The small molecule below binds the protein below.
Small molecule (SMILES): CC(C)C[C@H](NC(=O)CN)C(=O)N[C@H](C(=O)N[C@H](C(=O)NCC(=O)N[C@@H](CO)C(=O)N[C@@H](CC(C)C)C(=O)N[C@@H](CCCN=C(N)N)C(=O)NCC=O)C(C)C)[C@@H](C)O

Sequence of chain 7.E:
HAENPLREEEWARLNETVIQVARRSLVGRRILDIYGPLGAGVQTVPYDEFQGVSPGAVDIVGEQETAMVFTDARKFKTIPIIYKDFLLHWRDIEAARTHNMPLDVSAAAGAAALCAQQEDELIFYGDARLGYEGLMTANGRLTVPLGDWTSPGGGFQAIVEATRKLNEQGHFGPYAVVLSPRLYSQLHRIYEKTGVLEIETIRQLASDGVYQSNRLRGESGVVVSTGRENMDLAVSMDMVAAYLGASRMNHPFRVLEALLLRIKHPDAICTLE

Binding-site contacts:
Ligand atom CD contacts residue ARG50 of chain 7.E at 3.3 Å.
Ligand atom OG1 contacts residue ASP258 of chain 7.E at 3.3 Å.
Ligand atom CB contacts residue ARG49 of chain 7.E at 3.7 Å.
Ligand atom CB contacts residue ARG49 of chain 7.E at 3.5 Å.
Ligand atom N contacts residue ASP258 of chain 7.E at 2.8 Å (salt-bridge).
Ligand atom CD contacts residue LEU52 of chain 7.E at 3.3 Å (hydrophobic).
Ligand atom N contacts residue ARG49 of chain 7.E at 3.5 Å (salt-bridge).
Ligand atom O contacts residue ARG49 of chain 7.E at 3.1 Å (salt-bridge).
Ligand atom CG contacts residue PRO57 of chain 7.E at 3.7 Å (hydrophobic).
Ligand atom CD2 contacts residue ARG43 of chain 7.E at 3.6 Å.
Ligand atom C contacts residue ASP258 of chain 7.E at 3.7 Å.
Ligand atom CB contacts residue ASP258 of chain 7.E at 3.5 Å.
Ligand atom N contacts residue ASP258 of chain 7.E at 3.2 Å (salt-bridge).
Ligand atom CB contacts residue ASP258 of chain 7.E at 3.7 Å.
Ligand atom NH2 contacts residue THR246 of chain 7.E at 3.0 Å (h-bond).
Ligand atom O contacts residue ARG50 of chain 7.E at 3.4 Å.
Ligand atom N contacts residue ASP258 of chain 7.E at 3.2 Å (salt-bridge).
Ligand atom CA contacts residue ASP258 of chain 7.E at 3.7 Å.
Ligand atom NH2 contacts residue ASP228 of chain 7.E at 2.7 Å (salt-bridge).
Ligand atom NE contacts residue ARG50 of chain 7.E at 3.1 Å (salt-bridge).
Ligand atom N contacts residue ARG49 of chain 7.E at 3.5 Å (salt-bridge).
Ligand atom CG2 contacts residue MET259 of chain 7.E at 3.7 Å (hydrophobic).
Ligand atom C contacts residue ARG43 of chain 7.E at 3.7 Å.
Ligand atom O contacts residue ARG43 of chain 7.E at 2.8 Å (salt-bridge).
Ligand atom NE contacts residue ILE51 of chain 7.E at 3.7 Å.
Ligand atom CA contacts residue ASP258 of chain 7.E at 3.6 Å.
Ligand atom CB contacts residue MET259 of chain 7.E at 3.6 Å (hydrophobic).
Ligand atom CG2 contacts residue ASP258 of chain 7.E at 3.5 Å.
Ligand atom CD2 contacts residue ARG50 of chain 7.E at 3.6 Å.
Ligand atom N contacts residue PRO57 of chain 7.E at 3.5 Å.
Ligand atom NH1 contacts residue THR246 of chain 7.E at 3.2 Å (h-bond).
Ligand atom O contacts residue ARG43 of chain 7.E at 2.8 Å (salt-bridge).
Ligand atom CA contacts residue ASP258 of chain 7.E at 3.7 Å.
Ligand atom C contacts residue ARG49 of chain 7.E at 3.6 Å.
Ligand atom CZ contacts residue THR246 of chain 7.E at 3.3 Å.
Ligand atom NH1 contacts residue ASP53 of chain 7.E at 3.0 Å (salt-bridge).
Ligand atom CD2 contacts residue ASP258 of chain 7.E at 3.4 Å.
Ligand atom O contacts residue ILE39 of chain 7.E at 3.7 Å.
Ligand atom N contacts residue ARG49 of chain 7.E at 3.7 Å.
Ligand atom OG1 contacts residue MET259 of chain 7.E at 2.6 Å (h-bond).